Sequence of chain 2.A:
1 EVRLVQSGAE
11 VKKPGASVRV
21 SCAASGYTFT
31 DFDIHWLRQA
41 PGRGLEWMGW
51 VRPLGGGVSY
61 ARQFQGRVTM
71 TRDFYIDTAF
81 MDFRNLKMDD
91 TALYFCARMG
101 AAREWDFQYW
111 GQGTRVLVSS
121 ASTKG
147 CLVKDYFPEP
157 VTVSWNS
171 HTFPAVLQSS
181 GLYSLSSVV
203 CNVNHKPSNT

Binding-site contacts:
Ligand atom O3 contacts residue GLU1 of chain 2.A at 3.5 Å (salt-bridge).
Ligand atom C7 contacts residue SER415 of chain 1.C at 3.8 Å.
Ligand atom O5 contacts residue MAN1 of chain 1.V at 3.9 Å.
Ligand atom O2 contacts residue GLU1 of chain 2.A at 2.4 Å (salt-bridge).
Ligand atom O6 contacts residue GLY348 of chain 1.C at 4.0 Å.
Ligand atom C2 contacts residue GLU1 of chain 2.A at 3.5 Å.
Ligand atom C2 contacts residue MAN1 of chain 1.V at 2.7 Å.
Ligand atom C6 contacts residue MAN1 of chain 1.V at 3.0 Å.
Ligand atom O3 contacts residue MAN1 of chain 1.V at 1.7 Å.
Ligand atom O6 contacts residue PRO176 of chain 1.C at 3.4 Å (h-bond).
Ligand atom O4 contacts residue SER25 of chain 2.A at 3.2 Å.
Ligand atom C4 contacts residue MAN1 of chain 1.V at 2.2 Å.
Ligand atom C3 contacts residue MAN1 of chain 1.V at 2.2 Å.
Ligand atom C6 contacts residue ARG274 of chain 1.C at 4.0 Å.
Ligand atom C5 contacts residue MAN1 of chain 1.V at 3.1 Å.
Ligand atom C7 contacts residue ASN232 of chain 1.C at 3.9 Å.
Ligand atom C3 contacts residue SER415 of chain 1.C at 3.5 Å.
Ligand atom C3 contacts residue VAL414 of chain 1.C at 3.9 Å (hydrophobic).
Ligand atom O5 contacts residue ASN232 of chain 1.C at 2.4 Å (h-bond).
Ligand atom O4 contacts residue VAL414 of chain 1.C at 3.9 Å.
Ligand atom C5 contacts residue VAL414 of chain 1.C at 3.5 Å (hydrophobic).
Ligand atom N2 contacts residue SER415 of chain 1.C at 2.8 Å (h-bond).
Ligand atom C2 contacts residue ASN232 of chain 1.C at 2.5 Å.
Ligand atom N2 contacts residue ASN232 of chain 1.C at 2.9 Å (h-bond).
Ligand atom O7 contacts residue PRO182 of chain 1.C at 3.7 Å.
Ligand atom C8 contacts residue LEU231 of chain 1.C at 3.6 Å (hydrophobic).
Ligand atom O5 contacts residue NAG1 of chain 1.S at 3.1 Å (h-bond).
Ligand atom O4 contacts residue MAN1 of chain 1.V at 2.3 Å.
Ligand atom C1 contacts residue NAG1 of chain 1.S at 3.8 Å.
Ligand atom C8 contacts residue VAL224 of chain 1.C at 3.8 Å (hydrophobic).
Ligand atom C3 contacts residue ASN232 of chain 1.C at 3.8 Å.
Ligand atom C2 contacts residue SER415 of chain 1.C at 3.4 Å.
Ligand atom C1 contacts residue MAN1 of chain 1.V at 3.9 Å.
Ligand atom C5 contacts residue ASN232 of chain 1.C at 3.7 Å.
Ligand atom C8 contacts residue ASN346 of chain 1.C at 3.5 Å.
Ligand atom O2 contacts residue MAN1 of chain 1.V at 2.3 Å.
Ligand atom C1 contacts residue ASN232 of chain 1.C at 1.5 Å.
Ligand atom C1 contacts residue SER415 of chain 1.C at 3.3 Å.
Ligand atom C1 contacts residue GLU1 of chain 2.A at 3.7 Å.
Ligand atom O6 contacts residue MAN1 of chain 1.V at 3.3 Å (h-bond).

Sequence of chain 1.C:
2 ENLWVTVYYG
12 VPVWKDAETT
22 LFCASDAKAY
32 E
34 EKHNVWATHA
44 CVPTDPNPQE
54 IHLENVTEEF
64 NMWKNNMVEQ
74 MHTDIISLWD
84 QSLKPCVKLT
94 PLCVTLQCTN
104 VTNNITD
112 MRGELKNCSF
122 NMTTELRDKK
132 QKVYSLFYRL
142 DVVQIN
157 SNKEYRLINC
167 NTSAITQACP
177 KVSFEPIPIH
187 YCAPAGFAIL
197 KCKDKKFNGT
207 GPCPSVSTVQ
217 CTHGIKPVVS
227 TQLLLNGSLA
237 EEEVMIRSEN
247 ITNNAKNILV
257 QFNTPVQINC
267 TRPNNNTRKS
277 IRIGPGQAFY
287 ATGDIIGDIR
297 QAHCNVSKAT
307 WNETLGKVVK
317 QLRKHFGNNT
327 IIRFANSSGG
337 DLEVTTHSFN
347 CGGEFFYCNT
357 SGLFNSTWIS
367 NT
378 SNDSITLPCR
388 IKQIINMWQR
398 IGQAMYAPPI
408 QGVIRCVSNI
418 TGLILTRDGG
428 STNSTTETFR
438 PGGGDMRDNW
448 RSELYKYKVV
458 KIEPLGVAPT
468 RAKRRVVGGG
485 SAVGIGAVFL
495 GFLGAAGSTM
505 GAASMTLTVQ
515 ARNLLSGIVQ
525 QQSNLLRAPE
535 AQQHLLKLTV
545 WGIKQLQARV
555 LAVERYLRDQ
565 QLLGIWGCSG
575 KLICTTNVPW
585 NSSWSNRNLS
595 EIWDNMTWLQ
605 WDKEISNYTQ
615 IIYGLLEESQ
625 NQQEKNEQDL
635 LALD

The small molecule below binds the protein below.
Small molecule (SMILES): CC(=O)N[C@H]1[C@H](O[C@H]2[C@H](O)[C@@H](NC(C)=O)CO[C@@H]2CO)O[C@H](CO)[C@@H](O[C@@H]2O[C@H](CO[C@H]3O[C@H](CO[C@H]4O[C@H](CO)[C@@H](O)[C@H](O)[C@@H]4O)[C@@H](O)[C@H](O)[C@@H]3O)[C@@H](O)[C@H](O[C@H]3O[C@H](CO)[C@@H](O)[C@H](O)[C@@H]3O[C@H]3O[C@H](CO)[C@@H](O)[C@H](O)[C@@H]3O[C@H]3O[C@H](CO)[C@@H](O)[C@H](O)[C@@H]3O)[C@@H]2O)[C@@H]1O